The protein below binds the small molecule below.
Small molecule (SMILES): CC(=O)N[C@@H]1[C@@H](O)[C@H](O)[C@@H](CO)O[C@H]1O

Sequence of chain 1.A:
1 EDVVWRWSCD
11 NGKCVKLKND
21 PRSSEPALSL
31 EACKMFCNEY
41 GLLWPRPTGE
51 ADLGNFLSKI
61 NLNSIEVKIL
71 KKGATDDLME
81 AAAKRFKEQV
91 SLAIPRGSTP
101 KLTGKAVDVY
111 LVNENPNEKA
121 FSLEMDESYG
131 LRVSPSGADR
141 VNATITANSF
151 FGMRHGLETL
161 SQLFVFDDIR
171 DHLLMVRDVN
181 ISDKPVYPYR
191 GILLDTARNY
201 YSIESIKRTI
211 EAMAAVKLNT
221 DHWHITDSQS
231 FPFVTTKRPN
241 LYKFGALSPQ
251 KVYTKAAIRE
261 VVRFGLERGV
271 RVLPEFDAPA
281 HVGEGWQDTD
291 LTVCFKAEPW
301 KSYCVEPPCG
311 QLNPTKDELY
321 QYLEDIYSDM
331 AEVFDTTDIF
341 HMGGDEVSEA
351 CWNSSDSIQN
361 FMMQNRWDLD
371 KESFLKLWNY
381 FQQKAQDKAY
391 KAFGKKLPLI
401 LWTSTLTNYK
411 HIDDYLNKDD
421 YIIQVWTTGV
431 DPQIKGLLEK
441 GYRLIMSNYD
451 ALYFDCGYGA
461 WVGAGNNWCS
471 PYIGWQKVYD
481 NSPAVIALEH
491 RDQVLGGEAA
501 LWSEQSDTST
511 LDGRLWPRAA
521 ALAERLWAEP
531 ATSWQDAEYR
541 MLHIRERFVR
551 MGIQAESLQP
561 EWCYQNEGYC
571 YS

Binding-site contacts:
Ligand atom C2 contacts residue LEU369 of chain 1.A at 3.3 Å (hydrophobic).
Ligand atom N2 contacts residue PHE374 of chain 1.A at 4.1 Å.
Ligand atom C8 contacts residue LYS371 of chain 1.A at 3.6 Å.
Ligand atom C4 contacts residue ASN353 of chain 1.A at 4.2 Å.
Ligand atom C5 contacts residue GLN359 of chain 1.A at 4.5 Å.
Ligand atom C7 contacts residue ASN353 of chain 1.A at 3.5 Å.
Ligand atom N2 contacts residue ASN353 of chain 1.A at 2.8 Å (h-bond).
Ligand atom O5 contacts residue GLN359 of chain 1.A at 4.0 Å.
Ligand atom C3 contacts residue LEU369 of chain 1.A at 3.4 Å (hydrophobic).
Ligand atom N2 contacts residue ASP370 of chain 1.A at 4.5 Å.
Ligand atom C8 contacts residue ASP370 of chain 1.A at 3.8 Å.
Ligand atom C1 contacts residue ASN353 of chain 1.A at 1.4 Å.
Ligand atom C2 contacts residue ASN353 of chain 1.A at 2.4 Å.
Ligand atom N2 contacts residue LEU369 of chain 1.A at 2.6 Å (h-bond).
Ligand atom O6 contacts residue GLN359 of chain 1.A at 3.8 Å.
Ligand atom O3 contacts residue LEU369 of chain 1.A at 4.0 Å.
Ligand atom O7 contacts residue ASN353 of chain 1.A at 3.8 Å.
Ligand atom C8 contacts residue PHE374 of chain 1.A at 4.0 Å (hydrophobic).
Ligand atom C5 contacts residue ASN353 of chain 1.A at 3.7 Å.
Ligand atom C1 contacts residue LEU369 of chain 1.A at 3.6 Å (hydrophobic).
Ligand atom C3 contacts residue ASN353 of chain 1.A at 3.7 Å.
Ligand atom C7 contacts residue PHE374 of chain 1.A at 4.4 Å (hydrophobic).
Ligand atom C7 contacts residue LEU369 of chain 1.A at 3.6 Å (hydrophobic).
Ligand atom O5 contacts residue ASN353 of chain 1.A at 2.4 Å (h-bond).
Ligand atom C8 contacts residue LEU369 of chain 1.A at 3.8 Å (hydrophobic).